Sequence of chain 1.A:
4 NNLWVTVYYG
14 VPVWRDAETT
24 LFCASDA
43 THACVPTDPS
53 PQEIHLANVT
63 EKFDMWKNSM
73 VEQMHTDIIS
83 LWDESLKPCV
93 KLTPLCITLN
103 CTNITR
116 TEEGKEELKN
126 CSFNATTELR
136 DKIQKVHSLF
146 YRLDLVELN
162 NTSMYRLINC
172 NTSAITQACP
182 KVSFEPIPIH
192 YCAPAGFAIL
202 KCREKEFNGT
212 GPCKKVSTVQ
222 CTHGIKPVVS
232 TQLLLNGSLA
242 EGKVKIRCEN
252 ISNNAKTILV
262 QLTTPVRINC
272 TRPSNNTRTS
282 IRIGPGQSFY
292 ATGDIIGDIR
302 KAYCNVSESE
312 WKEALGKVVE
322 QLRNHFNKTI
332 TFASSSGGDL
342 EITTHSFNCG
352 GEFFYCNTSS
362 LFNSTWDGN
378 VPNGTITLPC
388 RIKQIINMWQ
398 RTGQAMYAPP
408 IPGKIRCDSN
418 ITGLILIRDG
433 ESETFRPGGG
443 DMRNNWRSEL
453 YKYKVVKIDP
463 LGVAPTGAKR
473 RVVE

Binding-site contacts:
Ligand atom C7 contacts residue ASN129 of chain 1.A at 3.2 Å.
Ligand atom O7 contacts residue ASP136 of chain 1.C at 4.3 Å.
Ligand atom C8 contacts residue ASN102 of chain 1.A at 3.9 Å.
Ligand atom O7 contacts residue THR100 of chain 1.A at 3.8 Å.
Ligand atom C8 contacts residue SER127 of chain 1.A at 4.0 Å.
Ligand atom C8 contacts residue THR100 of chain 1.A at 3.4 Å.
Ligand atom O5 contacts residue ASN129 of chain 1.A at 2.3 Å (h-bond).
Ligand atom C2 contacts residue ASN129 of chain 1.A at 2.5 Å.
Ligand atom C7 contacts residue THR100 of chain 1.A at 4.0 Å.
Ligand atom C1 contacts residue ASN129 of chain 1.A at 1.4 Å.
Ligand atom C3 contacts residue ASN129 of chain 1.A at 3.8 Å.
Ligand atom O7 contacts residue ILE99 of chain 1.A at 4.2 Å.
Ligand atom C5 contacts residue ASN129 of chain 1.A at 3.6 Å.
Ligand atom O7 contacts residue ASN129 of chain 1.A at 3.0 Å (h-bond).
Ligand atom C8 contacts residue PHE128 of chain 1.A at 4.1 Å (hydrophobic).
Ligand atom C8 contacts residue ASN129 of chain 1.A at 4.3 Å.
Ligand atom N2 contacts residue ASN129 of chain 1.A at 3.0 Å (h-bond).
Ligand atom C4 contacts residue ASN129 of chain 1.A at 4.2 Å.

This small molecule binds to this protein.
Small molecule (SMILES): CC(=O)N[C@H]1[C@H](O[C@H]2[C@H](O)[C@@H](NC(C)=O)CO[C@@H]2CO)O[C@H](CO)[C@@H](O)[C@@H]1O

Sequence of chain 1.C:
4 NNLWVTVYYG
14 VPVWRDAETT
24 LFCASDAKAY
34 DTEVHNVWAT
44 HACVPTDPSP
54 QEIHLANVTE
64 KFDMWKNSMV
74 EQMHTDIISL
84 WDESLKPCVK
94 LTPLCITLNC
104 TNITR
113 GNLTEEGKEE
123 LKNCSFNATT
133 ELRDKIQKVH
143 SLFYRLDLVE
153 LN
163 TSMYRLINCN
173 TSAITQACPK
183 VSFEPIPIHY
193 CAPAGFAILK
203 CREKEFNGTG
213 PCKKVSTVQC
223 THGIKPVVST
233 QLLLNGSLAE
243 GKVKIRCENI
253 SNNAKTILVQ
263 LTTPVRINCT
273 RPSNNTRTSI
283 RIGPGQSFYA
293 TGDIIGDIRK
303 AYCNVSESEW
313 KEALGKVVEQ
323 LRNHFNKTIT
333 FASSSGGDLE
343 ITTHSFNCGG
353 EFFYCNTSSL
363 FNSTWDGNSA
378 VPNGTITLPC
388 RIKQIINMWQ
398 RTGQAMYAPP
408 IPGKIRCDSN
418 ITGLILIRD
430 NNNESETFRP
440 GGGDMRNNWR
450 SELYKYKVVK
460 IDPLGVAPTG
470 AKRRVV